Binding-site contacts:
Ligand atom CAR contacts residue PHE117 of chain 1.D at 3.6 Å (hydrophobic).
Ligand atom NAM contacts residue NAP1 of chain 1.P at 3.6 Å.
Ligand atom NAM contacts residue PHE117 of chain 1.D at 3.7 Å.
Ligand atom CAQ contacts residue NAP1 of chain 1.P at 3.7 Å.
Ligand atom N3 contacts residue PHE117 of chain 1.D at 3.6 Å.
Ligand atom C2 contacts residue NAP1 of chain 1.P at 3.3 Å.
Ligand atom OAD contacts residue CYS188 of chain 1.D at 2.7 Å (h-bond).
Ligand atom N3 contacts residue NAP1 of chain 1.P at 2.9 Å (h-bond).
Ligand atom CAS contacts residue PHE117 of chain 1.D at 3.7 Å (hydrophobic).
Ligand atom NAB contacts residue SER115 of chain 1.D at 2.8 Å (h-bond).
Ligand atom NAA contacts residue PRO230 of chain 1.D at 3.2 Å.
Ligand atom C4 contacts residue NAP1 of chain 1.P at 3.7 Å.
Ligand atom CAJ contacts residue CYS188 of chain 1.D at 3.6 Å (hydrophobic).
Ligand atom CAI contacts residue GLY225 of chain 1.D at 3.4 Å.
Ligand atom NAC contacts residue NAP1 of chain 1.P at 3.4 Å (h-bond).
Ligand atom NAC contacts residue PRO230 of chain 1.D at 3.7 Å.
Ligand atom C2 contacts residue PHE117 of chain 1.D at 3.4 Å (hydrophobic).
Ligand atom CAI contacts residue NAP1 of chain 1.P at 3.6 Å.
Ligand atom CAF contacts residue CYS188 of chain 1.D at 1.7 Å (hydrophobic).
Ligand atom C4 contacts residue PHE117 of chain 1.D at 3.6 Å (hydrophobic).
Ligand atom CAE contacts residue NAP1 of chain 1.P at 3.4 Å.
Ligand atom C4 contacts residue TYR194 of chain 1.D at 3.4 Å (hydrophobic).
Ligand atom N1 contacts residue NAP1 of chain 1.P at 2.7 Å (h-bond).
Ligand atom CAP contacts residue CYS188 of chain 1.D at 2.7 Å (hydrophobic).
Ligand atom NAA contacts residue NAP1 of chain 1.P at 3.6 Å.
Ligand atom CAH contacts residue CYS188 of chain 1.D at 3.3 Å (hydrophobic).
Ligand atom C6 contacts residue PHE117 of chain 1.D at 3.6 Å (hydrophobic).
Ligand atom NAB contacts residue NAP1 of chain 1.P at 3.0 Å (h-bond).
Ligand atom C5 contacts residue PHE117 of chain 1.D at 3.6 Å (hydrophobic).
Ligand atom CAG contacts residue GLY225 of chain 1.D at 3.6 Å.
Ligand atom NAM contacts residue TYR194 of chain 1.D at 2.8 Å (h-bond).
Ligand atom N3 contacts residue TYR194 of chain 1.D at 3.5 Å (h-bond).
Ligand atom CAS contacts residue NAP1 of chain 1.P at 3.4 Å.
Ligand atom CAJ contacts residue PHE117 of chain 1.D at 3.6 Å (hydrophobic).
Ligand atom CAG contacts residue VAL226 of chain 1.D at 3.7 Å (hydrophobic).
Ligand atom NAB contacts residue PHE117 of chain 1.D at 3.6 Å.
Ligand atom C6 contacts residue NAP1 of chain 1.P at 3.3 Å.
Ligand atom C5 contacts residue NAP1 of chain 1.P at 3.7 Å.
Ligand atom CAR contacts residue NAP1 of chain 1.P at 3.5 Å.
Ligand atom NAC contacts residue ARG34 of chain 1.D at 3.2 Å (salt-bridge).

This protein binds this small molecule.
Small molecule (SMILES): N#Cc1c(-c2cccc(C=O)c2)[nH]c2nc(N)nc(N)c12

Sequence of chain 1.D:
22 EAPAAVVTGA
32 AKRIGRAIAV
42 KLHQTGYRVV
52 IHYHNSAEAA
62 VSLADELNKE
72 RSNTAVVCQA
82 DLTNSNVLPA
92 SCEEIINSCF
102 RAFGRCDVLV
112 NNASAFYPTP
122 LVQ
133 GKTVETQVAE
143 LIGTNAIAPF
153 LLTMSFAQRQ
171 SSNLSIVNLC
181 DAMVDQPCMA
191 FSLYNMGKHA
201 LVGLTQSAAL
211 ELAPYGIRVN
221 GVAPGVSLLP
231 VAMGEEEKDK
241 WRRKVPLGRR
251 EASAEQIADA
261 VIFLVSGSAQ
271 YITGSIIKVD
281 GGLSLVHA